A protein and the small-molecule ligand that binds it are described below.
Small molecule (SMILES): O=C1NS(=O)(=O)CCOCCCCCCN2C[C@@]3(CCc4cc(Cl)ccc43)COc3ccc1cc32

Binding-site contacts:
Ligand atom C6 contacts residue LEU97 of chain 1.A at 3.4 Å (hydrophobic).
Ligand atom C7 contacts residue THR96 of chain 1.A at 3.8 Å.
Ligand atom O1 contacts residue LEU97 of chain 1.A at 3.4 Å.
Ligand atom C13 contacts residue VAL83 of chain 1.A at 3.8 Å (hydrophobic).
Ligand atom C9 contacts residue THR96 of chain 1.A at 3.7 Å.
Ligand atom C13 contacts residue THR96 of chain 1.A at 3.8 Å.
Ligand atom C1 contacts residue GLY101 of chain 1.A at 4.0 Å.
Ligand atom CL1 contacts residue ILE124 of chain 1.A at 4.0 Å.
Ligand atom C1 contacts residue PHE100 of chain 1.A at 3.9 Å (hydrophobic).
Ligand atom C3 contacts residue MET80 of chain 1.A at 3.7 Å (hydrophobic).
Ligand atom C4 contacts residue MET80 of chain 1.A at 3.7 Å (hydrophobic).
Ligand atom O4 contacts residue ARG93 of chain 1.A at 3.6 Å.
Ligand atom C1 contacts residue LEU97 of chain 1.A at 3.4 Å (hydrophobic).
Ligand atom C16 contacts residue ARG93 of chain 1.A at 3.7 Å.
Ligand atom C5 contacts residue MET80 of chain 1.A at 3.8 Å (hydrophobic).
Ligand atom C2 contacts residue MET80 of chain 1.A at 3.7 Å (hydrophobic).
Ligand atom C8 contacts residue THR96 of chain 1.A at 3.7 Å.
Ligand atom C14 contacts residue THR96 of chain 1.A at 3.8 Å.
Ligand atom C26 contacts residue PHE58 of chain 1.A at 3.9 Å (hydrophobic).
Ligand atom C7 contacts residue VAL83 of chain 1.A at 3.8 Å (hydrophobic).
Ligand atom C9 contacts residue ARG93 of chain 1.A at 3.9 Å.
Ligand atom C10 contacts residue LEU97 of chain 1.A at 3.8 Å (hydrophobic).
Ligand atom O2 contacts residue ARG93 of chain 1.A at 3.3 Å (salt-bridge).
Ligand atom C12 contacts residue PHE100 of chain 1.A at 3.8 Å (hydrophobic).
Ligand atom C4 contacts residue PHE100 of chain 1.A at 3.5 Å (hydrophobic).
Ligand atom C6 contacts residue PHE100 of chain 1.A at 3.8 Å (hydrophobic).
Ligand atom C2 contacts residue PHE100 of chain 1.A at 3.7 Å (hydrophobic).
Ligand atom N1 contacts residue VAL83 of chain 1.A at 4.0 Å.
Ligand atom C3 contacts residue PHE100 of chain 1.A at 3.5 Å (hydrophobic).
Ligand atom C1 contacts residue MET80 of chain 1.A at 3.6 Å (hydrophobic).
Ligand atom C10 contacts residue THR96 of chain 1.A at 3.8 Å.
Ligand atom C21 contacts residue VAL79 of chain 1.A at 3.7 Å (hydrophobic).
Ligand atom C26 contacts residue ALA57 of chain 1.A at 3.6 Å (hydrophobic).
Ligand atom C6 contacts residue MET80 of chain 1.A at 3.8 Å (hydrophobic).
Ligand atom C5 contacts residue PHE100 of chain 1.A at 3.6 Å (hydrophobic).
Ligand atom C25 contacts residue HIS54 of chain 1.A at 3.9 Å.
Ligand atom CL1 contacts residue LEU120 of chain 1.A at 3.4 Å.
Ligand atom C11 contacts residue PHE84 of chain 1.A at 3.9 Å (hydrophobic).
Ligand atom C10 contacts residue ARG93 of chain 1.A at 3.6 Å.
Ligand atom C11 contacts residue LEU97 of chain 1.A at 4.0 Å (hydrophobic).

Sequence of chain 1.A:
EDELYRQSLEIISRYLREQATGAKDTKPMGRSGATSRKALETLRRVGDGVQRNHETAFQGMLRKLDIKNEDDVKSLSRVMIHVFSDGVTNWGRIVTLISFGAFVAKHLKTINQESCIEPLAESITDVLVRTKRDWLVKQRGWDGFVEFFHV